Sequence of chain 1.C:
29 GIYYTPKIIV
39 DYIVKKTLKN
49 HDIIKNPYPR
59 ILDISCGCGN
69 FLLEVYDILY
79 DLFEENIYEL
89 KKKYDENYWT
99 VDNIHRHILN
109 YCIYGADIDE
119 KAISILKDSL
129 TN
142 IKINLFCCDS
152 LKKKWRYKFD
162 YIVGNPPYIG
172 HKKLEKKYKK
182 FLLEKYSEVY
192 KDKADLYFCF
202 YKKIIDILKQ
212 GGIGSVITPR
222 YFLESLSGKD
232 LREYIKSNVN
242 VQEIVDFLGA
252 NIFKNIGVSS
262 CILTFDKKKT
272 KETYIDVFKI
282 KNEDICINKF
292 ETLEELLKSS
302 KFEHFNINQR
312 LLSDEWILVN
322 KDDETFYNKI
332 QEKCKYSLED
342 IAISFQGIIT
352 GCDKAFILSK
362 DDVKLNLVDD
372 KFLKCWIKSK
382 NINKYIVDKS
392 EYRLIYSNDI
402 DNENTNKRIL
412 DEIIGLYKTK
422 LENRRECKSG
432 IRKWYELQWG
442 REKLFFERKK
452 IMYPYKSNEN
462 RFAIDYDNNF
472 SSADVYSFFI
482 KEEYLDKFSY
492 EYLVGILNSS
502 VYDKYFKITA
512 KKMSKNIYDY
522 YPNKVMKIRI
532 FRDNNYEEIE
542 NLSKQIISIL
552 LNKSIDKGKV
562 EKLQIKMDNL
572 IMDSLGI

Binding-site contacts:
Ligand atom N3 contacts residue ILE116 of chain 1.C at 3.6 Å.
Ligand atom C6 contacts residue PHE201 of chain 1.C at 3.6 Å (hydrophobic).
Ligand atom CS contacts residue ASN166 of chain 1.C at 3.3 Å.
Ligand atom N3 contacts residue ASP115 of chain 1.C at 3.8 Å.
Ligand atom O3' contacts residue ASP115 of chain 1.C at 3.0 Å (salt-bridge).
Ligand atom CS contacts residue SER63 of chain 1.C at 3.3 Å.
Ligand atom N1 contacts residue SER151 of chain 1.C at 3.2 Å (h-bond).
Ligand atom C4' contacts residue ASP115 of chain 1.C at 3.8 Å.
Ligand atom C2 contacts residue ILE62 of chain 1.C at 3.5 Å (hydrophobic).
Ligand atom C8 contacts residue PRO168 of chain 1.C at 3.6 Å (hydrophobic).
Ligand atom N9 contacts residue ILE116 of chain 1.C at 3.8 Å.
Ligand atom C6 contacts residue EDO1 of chain 1.X at 3.7 Å.
Ligand atom C5 contacts residue ILE116 of chain 1.C at 3.7 Å (hydrophobic).
Ligand atom N1 contacts residue PHE201 of chain 1.C at 3.6 Å.
Ligand atom N1 contacts residue ASP150 of chain 1.C at 3.5 Å (salt-bridge).
Ligand atom N7 contacts residue PRO168 of chain 1.C at 3.6 Å.
Ligand atom C8 contacts residue EDO1 of chain 1.X at 3.7 Å.
Ligand atom O3' contacts residue GLY65 of chain 1.C at 3.3 Å.
Ligand atom N3 contacts residue ILE62 of chain 1.C at 3.6 Å.
Ligand atom N6 contacts residue EDO1 of chain 1.X at 2.7 Å (h-bond).
Ligand atom N6 contacts residue ILE116 of chain 1.C at 3.9 Å.
Ligand atom C4 contacts residue ILE116 of chain 1.C at 3.8 Å (hydrophobic).
Ligand atom S5' contacts residue TYR31 of chain 1.C at 3.6 Å.
Ligand atom C1' contacts residue ASP115 of chain 1.C at 3.1 Å.
Ligand atom C2' contacts residue GLY29 of chain 1.C at 3.8 Å.
Ligand atom N7 contacts residue ILE116 of chain 1.C at 3.8 Å.
Ligand atom C3' contacts residue GLY29 of chain 1.C at 3.5 Å.
Ligand atom C3' contacts residue ASP115 of chain 1.C at 3.7 Å.
Ligand atom C6 contacts residue ILE116 of chain 1.C at 3.4 Å (hydrophobic).
Ligand atom C2 contacts residue ILE116 of chain 1.C at 3.7 Å (hydrophobic).
Ligand atom N7 contacts residue EDO1 of chain 1.X at 3.0 Å (h-bond).
Ligand atom C2 contacts residue SER151 of chain 1.C at 3.4 Å.
Ligand atom C2' contacts residue ASP115 of chain 1.C at 3.8 Å.
Ligand atom C6 contacts residue ASP150 of chain 1.C at 3.5 Å.
Ligand atom N6 contacts residue ASP150 of chain 1.C at 2.6 Å (salt-bridge).
Ligand atom O2' contacts residue ASP115 of chain 1.C at 3.0 Å (salt-bridge).
Ligand atom O4' contacts residue ASP115 of chain 1.C at 3.6 Å.
Ligand atom N6 contacts residue PHE201 of chain 1.C at 3.9 Å.
Ligand atom C5' contacts residue ASN166 of chain 1.C at 3.8 Å.
Ligand atom N1 contacts residue ILE116 of chain 1.C at 3.4 Å.

A small-molecule ligand and the protein it binds are described below.
Small molecule (SMILES): CSC[C@H]1O[C@@H](n2cnc3c(N)ncnc32)[C@H](O)[C@@H]1O